Sequence of chain 1.A:
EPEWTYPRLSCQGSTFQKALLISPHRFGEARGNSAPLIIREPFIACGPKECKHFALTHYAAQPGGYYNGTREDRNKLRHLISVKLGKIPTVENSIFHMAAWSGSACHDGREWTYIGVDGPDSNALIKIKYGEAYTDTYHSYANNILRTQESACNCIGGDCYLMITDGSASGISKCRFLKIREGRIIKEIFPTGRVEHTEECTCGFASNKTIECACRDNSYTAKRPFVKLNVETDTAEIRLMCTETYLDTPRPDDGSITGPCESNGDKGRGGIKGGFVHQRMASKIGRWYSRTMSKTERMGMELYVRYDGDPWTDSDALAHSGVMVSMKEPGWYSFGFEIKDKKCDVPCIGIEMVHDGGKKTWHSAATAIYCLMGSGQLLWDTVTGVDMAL

Binding-site contacts:
Ligand atom C1 contacts residue ASN208 of chain 1.A at 1.5 Å.
Ligand atom O7 contacts residue ARG8 of chain 1.A at 4.2 Å.
Ligand atom C7 contacts residue ASN208 of chain 1.A at 3.6 Å.
Ligand atom C5 contacts residue TYR6 of chain 1.A at 3.8 Å (hydrophobic).
Ligand atom C2 contacts residue PRO7 of chain 1.A at 3.8 Å (hydrophobic).
Ligand atom N2 contacts residue ARG8 of chain 1.A at 4.2 Å.
Ligand atom C8 contacts residue ASN208 of chain 1.A at 4.1 Å.
Ligand atom O7 contacts residue LEU9 of chain 1.A at 4.2 Å.
Ligand atom C6 contacts residue TYR6 of chain 1.A at 4.0 Å (hydrophobic).
Ligand atom C3 contacts residue PRO7 of chain 1.A at 3.9 Å (hydrophobic).
Ligand atom O5 contacts residue TYR6 of chain 1.A at 4.0 Å.
Ligand atom N2 contacts residue PRO7 of chain 1.A at 3.0 Å (h-bond).
Ligand atom O7 contacts residue ASN208 of chain 1.A at 4.3 Å.
Ligand atom O3 contacts residue PRO7 of chain 1.A at 4.5 Å.
Ligand atom C7 contacts residue PRO7 of chain 1.A at 3.8 Å (hydrophobic).
Ligand atom O5 contacts residue ASN208 of chain 1.A at 2.4 Å (h-bond).
Ligand atom C4 contacts residue ASN208 of chain 1.A at 4.3 Å.
Ligand atom C5 contacts residue ASN208 of chain 1.A at 3.6 Å.
Ligand atom C3 contacts residue ASN208 of chain 1.A at 3.9 Å.
Ligand atom C1 contacts residue PRO7 of chain 1.A at 3.8 Å (hydrophobic).
Ligand atom O3 contacts residue ARG8 of chain 1.A at 4.5 Å.
Ligand atom C2 contacts residue ASN208 of chain 1.A at 2.6 Å.
Ligand atom O7 contacts residue PRO7 of chain 1.A at 3.9 Å.
Ligand atom N2 contacts residue ASN208 of chain 1.A at 2.9 Å (h-bond).
Ligand atom C1 contacts residue TYR6 of chain 1.A at 4.2 Å (hydrophobic).

This small molecule binds to this protein.
Small molecule (SMILES): CC(=O)N[C@@H]1[C@@H](O)[C@H](O)[C@@H](CO)O[C@H]1O